Binding-site contacts:
Ligand atom O5 contacts residue LYS193 of chain 10.A at 3.6 Å.
Ligand atom C5 contacts residue THR134 of chain 10.B at 3.9 Å.
Ligand atom O2S contacts residue ASP59 of chain 9.C at 3.2 Å.
Ligand atom O2S contacts residue ARG56 of chain 9.C at 4.1 Å.
Ligand atom S2 contacts residue ARG135 of chain 10.B at 4.0 Å.
Ligand atom S2 contacts residue ARG56 of chain 9.C at 3.4 Å (salt-bridge).
Ligand atom O1 contacts residue ASP133 of chain 10.B at 4.1 Å.
Ligand atom O6B contacts residue LYS193 of chain 10.A at 4.1 Å.
Ligand atom O1S contacts residue ASP58 of chain 9.C at 4.1 Å.
Ligand atom C4 contacts residue LYS193 of chain 10.A at 3.4 Å.
Ligand atom O3 contacts residue ARG56 of chain 9.C at 3.9 Å.
Ligand atom C6 contacts residue ARG135 of chain 10.B at 3.8 Å.
Ligand atom O5S contacts residue ASN88 of chain 9.C at 3.0 Å (h-bond).
Ligand atom O5S contacts residue ARG56 of chain 9.C at 3.6 Å (salt-bridge).
Ligand atom C6 contacts residue THR134 of chain 10.B at 3.5 Å.
Ligand atom O3S contacts residue LYS193 of chain 10.A at 3.1 Å (salt-bridge).
Ligand atom C2 contacts residue LYS193 of chain 10.A at 3.6 Å.
Ligand atom C3 contacts residue LYS193 of chain 10.A at 3.6 Å.
Ligand atom O3 contacts residue ASP59 of chain 9.C at 4.0 Å.
Ligand atom O6 contacts residue LYS193 of chain 10.A at 3.5 Å.
Ligand atom O4S contacts residue ARG56 of chain 9.C at 2.5 Å (salt-bridge).
Ligand atom O3 contacts residue LYS193 of chain 10.A at 2.8 Å (salt-bridge).
Ligand atom S1 contacts residue ASP59 of chain 9.C at 3.7 Å.
Ligand atom C5 contacts residue ARG135 of chain 10.B at 4.1 Å.
Ligand atom O4 contacts residue THR195 of chain 10.A at 3.7 Å.
Ligand atom O5 contacts residue ARG135 of chain 10.B at 3.2 Å.
Ligand atom O6S contacts residue LYS193 of chain 10.A at 3.4 Å.
Ligand atom O6S contacts residue ARG135 of chain 10.B at 3.7 Å.
Ligand atom O5S contacts residue ARG135 of chain 10.B at 3.6 Å.
Ligand atom S1 contacts residue ASP58 of chain 9.C at 3.7 Å.
Ligand atom S2 contacts residue ASN88 of chain 9.C at 4.0 Å.
Ligand atom O1S contacts residue ASP59 of chain 9.C at 3.0 Å.
Ligand atom O2S contacts residue ASP58 of chain 9.C at 2.3 Å (salt-bridge).
Ligand atom O6 contacts residue ARG135 of chain 10.B at 3.6 Å.
Ligand atom O3S contacts residue THR134 of chain 10.B at 3.3 Å (h-bond).
Ligand atom O6S contacts residue ARG56 of chain 9.C at 3.7 Å.
Ligand atom O6S contacts residue ASN88 of chain 9.C at 3.9 Å.
Ligand atom C3 contacts residue ARG56 of chain 9.C at 3.9 Å.
Ligand atom N2 contacts residue ARG56 of chain 9.C at 3.9 Å.
Ligand atom C1 contacts residue ASP133 of chain 10.B at 4.0 Å.

Sequence of chain 9.C:
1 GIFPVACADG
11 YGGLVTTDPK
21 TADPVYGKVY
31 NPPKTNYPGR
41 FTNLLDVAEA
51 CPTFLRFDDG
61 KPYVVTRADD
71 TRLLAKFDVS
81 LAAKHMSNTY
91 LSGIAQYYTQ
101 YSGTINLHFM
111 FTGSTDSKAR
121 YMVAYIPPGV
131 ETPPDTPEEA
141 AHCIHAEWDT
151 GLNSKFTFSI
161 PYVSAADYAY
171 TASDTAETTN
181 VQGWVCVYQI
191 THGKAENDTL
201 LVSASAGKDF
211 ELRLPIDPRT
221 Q

Sequence of chain 10.A:
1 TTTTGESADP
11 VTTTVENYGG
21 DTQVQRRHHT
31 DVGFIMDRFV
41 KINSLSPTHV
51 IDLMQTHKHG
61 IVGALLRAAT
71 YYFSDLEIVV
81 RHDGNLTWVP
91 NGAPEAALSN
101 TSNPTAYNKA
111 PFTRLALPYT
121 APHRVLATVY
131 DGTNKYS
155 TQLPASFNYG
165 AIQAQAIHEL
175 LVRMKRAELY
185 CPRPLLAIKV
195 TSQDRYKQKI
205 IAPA

The protein below binds the small molecule below.
Small molecule (SMILES): O=C(O)[C@@H]1O[C@@H](O[C@H]2[C@H](O)[C@@H](NS(=O)(=O)O)[C@@H](O)O[C@@H]2COS(=O)(=O)O)[C@H](OS(=O)(=O)O)[C@@H](O)[C@@H]1O[C@H]1O[C@H](COS(=O)(=O)O)[C@@H](O)[C@H](O)[C@H]1NS(=O)(=O)O

Sequence of chain 10.B:
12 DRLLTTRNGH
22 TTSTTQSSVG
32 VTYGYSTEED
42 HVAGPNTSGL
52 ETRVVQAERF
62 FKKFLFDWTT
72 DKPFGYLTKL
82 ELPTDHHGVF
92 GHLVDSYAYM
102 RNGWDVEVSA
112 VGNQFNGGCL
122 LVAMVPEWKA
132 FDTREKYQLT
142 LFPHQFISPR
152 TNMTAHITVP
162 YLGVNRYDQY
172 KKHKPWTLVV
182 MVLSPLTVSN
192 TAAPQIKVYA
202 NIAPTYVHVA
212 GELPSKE